Sequence of chain 1.A:
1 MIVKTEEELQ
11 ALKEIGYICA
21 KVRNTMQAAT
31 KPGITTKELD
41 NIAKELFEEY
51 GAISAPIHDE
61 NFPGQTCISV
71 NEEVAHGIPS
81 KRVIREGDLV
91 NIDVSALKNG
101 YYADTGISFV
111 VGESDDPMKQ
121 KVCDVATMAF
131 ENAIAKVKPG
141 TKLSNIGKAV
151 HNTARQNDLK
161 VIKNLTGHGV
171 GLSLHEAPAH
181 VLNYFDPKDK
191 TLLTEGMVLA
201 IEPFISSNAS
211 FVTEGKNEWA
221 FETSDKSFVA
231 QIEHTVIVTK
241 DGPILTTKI

The protein below binds the small molecule below.
Small molecule (SMILES): CSCC[C@H](N)C(O)(O)c1ccccn1

Binding-site contacts:
Ligand atom C14 contacts residue PRO56 of chain 1.A at 3.3 Å (hydrophobic).
Ligand atom OA contacts residue ASP104 of chain 1.A at 3.2 Å (salt-bridge).
Ligand atom N10 contacts residue ASP104 of chain 1.A at 2.9 Å (salt-bridge).
Ligand atom N10 contacts residue CO1 of chain 1.C at 2.1 Å.
Ligand atom C7 contacts residue ASP104 of chain 1.A at 3.7 Å.
Ligand atom C2 contacts residue ASP93 of chain 1.A at 3.4 Å.
Ligand atom C14 contacts residue GLU60 of chain 1.A at 3.4 Å.
Ligand atom C1 contacts residue CO1 of chain 1.B at 3.7 Å.
Ligand atom N10 contacts residue ASP93 of chain 1.A at 2.8 Å (salt-bridge).
Ligand atom C5 contacts residue CO1 of chain 1.D at 3.1 Å.
Ligand atom C14 contacts residue LEU174 of chain 1.A at 2.9 Å (hydrophobic).
Ligand atom C9 contacts residue ASP93 of chain 1.A at 3.6 Å.
Ligand atom O8 contacts residue HIS175 of chain 1.A at 3.0 Å (h-bond).
Ligand atom O8 contacts residue HIS168 of chain 1.A at 3.0 Å (h-bond).
Ligand atom C7 contacts residue CO1 of chain 1.D at 2.8 Å.
Ligand atom C3 contacts residue ALA75 of chain 1.A at 3.5 Å (hydrophobic).
Ligand atom OA contacts residue CO1 of chain 1.C at 2.0 Å.
Ligand atom OA contacts residue ASP93 of chain 1.A at 3.1 Å (salt-bridge).
Ligand atom O8 contacts residue CO1 of chain 1.B at 2.3 Å.
Ligand atom C7 contacts residue ASP93 of chain 1.A at 3.8 Å.
Ligand atom C7 contacts residue CO1 of chain 1.B at 2.7 Å.
Ligand atom C7 contacts residue GLU202 of chain 1.A at 3.6 Å.
Ligand atom C11 contacts residue CO1 of chain 1.D at 3.7 Å.
Ligand atom O8 contacts residue ASP104 of chain 1.A at 3.2 Å (salt-bridge).
Ligand atom OA contacts residue GLU202 of chain 1.A at 2.7 Å (salt-bridge).
Ligand atom C1 contacts residue CO1 of chain 1.D at 2.8 Å.
Ligand atom O8 contacts residue GLU202 of chain 1.A at 3.5 Å (salt-bridge).
Ligand atom C3 contacts residue PHE204 of chain 1.A at 3.5 Å (hydrophobic).
Ligand atom C9 contacts residue CO1 of chain 1.C at 2.9 Å.
Ligand atom C4 contacts residue LEU165 of chain 1.A at 3.8 Å (hydrophobic).
Ligand atom OA contacts residue CO1 of chain 1.B at 2.1 Å.
Ligand atom C3 contacts residue HIS76 of chain 1.A at 3.7 Å.
Ligand atom N6 contacts residue GLU202 of chain 1.A at 3.7 Å.
Ligand atom C1 contacts residue GLU202 of chain 1.A at 3.3 Å.
Ligand atom C7 contacts residue CO1 of chain 1.C at 3.0 Å.
Ligand atom OA contacts residue GLU233 of chain 1.A at 2.9 Å (salt-bridge).
Ligand atom C2 contacts residue GLU202 of chain 1.A at 3.4 Å.
Ligand atom N6 contacts residue CO1 of chain 1.D at 2.1 Å.
Ligand atom O8 contacts residue CO1 of chain 1.D at 1.8 Å.
Ligand atom C9 contacts residue CO1 of chain 1.D at 3.8 Å.